Sequence of chain 1.A:
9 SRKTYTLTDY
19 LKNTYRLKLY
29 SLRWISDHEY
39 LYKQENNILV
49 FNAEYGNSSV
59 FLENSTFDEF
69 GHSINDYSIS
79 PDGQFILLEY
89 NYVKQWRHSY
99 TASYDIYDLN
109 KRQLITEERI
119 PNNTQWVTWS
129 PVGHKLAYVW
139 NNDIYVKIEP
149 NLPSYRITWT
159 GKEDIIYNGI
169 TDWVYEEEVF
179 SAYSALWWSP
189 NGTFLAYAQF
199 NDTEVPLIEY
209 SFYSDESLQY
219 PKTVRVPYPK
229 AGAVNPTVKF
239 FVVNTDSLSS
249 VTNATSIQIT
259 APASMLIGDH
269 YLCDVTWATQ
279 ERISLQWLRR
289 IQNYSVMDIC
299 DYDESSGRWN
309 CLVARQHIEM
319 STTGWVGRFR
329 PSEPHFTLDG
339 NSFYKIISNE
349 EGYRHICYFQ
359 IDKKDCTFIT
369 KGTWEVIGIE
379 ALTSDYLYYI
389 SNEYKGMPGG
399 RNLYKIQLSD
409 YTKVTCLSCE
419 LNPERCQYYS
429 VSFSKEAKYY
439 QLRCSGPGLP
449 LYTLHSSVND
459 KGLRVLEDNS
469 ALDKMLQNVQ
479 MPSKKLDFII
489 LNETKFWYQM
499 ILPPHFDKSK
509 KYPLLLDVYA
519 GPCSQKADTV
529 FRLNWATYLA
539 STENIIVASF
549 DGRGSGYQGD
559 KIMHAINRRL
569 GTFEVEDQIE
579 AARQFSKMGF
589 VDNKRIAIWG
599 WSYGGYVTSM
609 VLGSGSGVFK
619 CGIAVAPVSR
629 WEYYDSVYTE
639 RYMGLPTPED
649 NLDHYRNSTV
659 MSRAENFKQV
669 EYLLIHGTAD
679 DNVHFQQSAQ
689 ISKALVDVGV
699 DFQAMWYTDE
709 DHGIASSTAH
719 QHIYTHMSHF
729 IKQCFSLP

Binding-site contacts:
Ligand atom C8 contacts residue PHE49 of chain 1.A at 4.2 Å (hydrophobic).
Ligand atom C7 contacts residue ASN55 of chain 1.A at 3.3 Å.
Ligand atom C8 contacts residue GLU37 of chain 1.A at 3.8 Å.
Ligand atom O5 contacts residue ASN55 of chain 1.A at 2.3 Å (h-bond).
Ligand atom C5 contacts residue ASN55 of chain 1.A at 3.6 Å.
Ligand atom C8 contacts residue SER56 of chain 1.A at 4.1 Å.
Ligand atom C3 contacts residue ASN55 of chain 1.A at 3.7 Å.
Ligand atom O7 contacts residue SER57 of chain 1.A at 2.4 Å (h-bond).
Ligand atom C8 contacts residue VAL48 of chain 1.A at 3.3 Å (hydrophobic).
Ligand atom C8 contacts residue SER57 of chain 1.A at 3.7 Å.
Ligand atom C8 contacts residue ASN50 of chain 1.A at 4.0 Å.
Ligand atom N2 contacts residue SER57 of chain 1.A at 4.3 Å.
Ligand atom O7 contacts residue ASN55 of chain 1.A at 3.5 Å (h-bond).
Ligand atom C7 contacts residue SER57 of chain 1.A at 3.2 Å.
Ligand atom N2 contacts residue ASN55 of chain 1.A at 2.8 Å (h-bond).
Ligand atom C7 contacts residue SER56 of chain 1.A at 3.9 Å.
Ligand atom C4 contacts residue ASN55 of chain 1.A at 4.2 Å.
Ligand atom C8 contacts residue ASN55 of chain 1.A at 3.7 Å.
Ligand atom N2 contacts residue ASN50 of chain 1.A at 4.5 Å.
Ligand atom O7 contacts residue SER56 of chain 1.A at 3.0 Å.
Ligand atom C7 contacts residue VAL48 of chain 1.A at 4.3 Å (hydrophobic).
Ligand atom C1 contacts residue ASN55 of chain 1.A at 1.4 Å.
Ligand atom O7 contacts residue VAL48 of chain 1.A at 4.3 Å.
Ligand atom C2 contacts residue ASN55 of chain 1.A at 2.3 Å.

This small molecule binds to this protein.
Small molecule (SMILES): CC(=O)N[C@H]1[C@H](O[C@H]2[C@H](O)[C@@H](NC(C)=O)CO[C@@H]2CO)O[C@H](CO)[C@@H](O)[C@@H]1O